Binding-site contacts:
Ligand atom C4 contacts residue CYS189 of chain 1.Q at 4.2 Å (hydrophobic).
Ligand atom C5 contacts residue THR145 of chain 1.Q at 3.7 Å.
Ligand atom C1 contacts residue TRP144 of chain 1.Q at 3.3 Å (hydrophobic).
Ligand atom C10 contacts residue TYR186 of chain 1.Q at 3.9 Å (hydrophobic).
Ligand atom C2 contacts residue CYS189 of chain 1.Q at 4.4 Å (hydrophobic).
Ligand atom C3 contacts residue CYS189 of chain 1.Q at 3.5 Å (hydrophobic).
Ligand atom C4 contacts residue LEU113 of chain 1.R at 3.9 Å (hydrophobic).
Ligand atom C5 contacts residue LEU113 of chain 1.R at 4.2 Å (hydrophobic).
Ligand atom N1 contacts residue THR145 of chain 1.Q at 3.6 Å.
Ligand atom C10 contacts residue TRP144 of chain 1.Q at 3.4 Å (hydrophobic).
Ligand atom C1 contacts residue MET115 of chain 1.R at 3.9 Å (hydrophobic).
Ligand atom C6 contacts residue CYS188 of chain 1.Q at 4.0 Å (hydrophobic).
Ligand atom C4 contacts residue ARG105 of chain 1.R at 4.1 Å.
Ligand atom C1 contacts residue THR145 of chain 1.Q at 4.3 Å.
Ligand atom C8 contacts residue TRP144 of chain 1.Q at 3.6 Å (hydrophobic).
Ligand atom C9 contacts residue TRP144 of chain 1.Q at 3.5 Å (hydrophobic).
Ligand atom N2 contacts residue TYR90 of chain 1.Q at 3.9 Å.
Ligand atom C6 contacts residue TRP144 of chain 1.Q at 3.5 Å (hydrophobic).
Ligand atom C5 contacts residue TRP144 of chain 1.Q at 4.4 Å (hydrophobic).
Ligand atom C5 contacts residue ARG105 of chain 1.R at 4.2 Å.
Ligand atom C7 contacts residue MET115 of chain 1.R at 3.8 Å (hydrophobic).
Ligand atom N1 contacts residue MET115 of chain 1.R at 3.9 Å.
Ligand atom C2 contacts residue MET115 of chain 1.R at 4.1 Å (hydrophobic).
Ligand atom N2 contacts residue TRP144 of chain 1.Q at 2.6 Å (h-bond).
Ligand atom C3 contacts residue TRP144 of chain 1.Q at 3.8 Å (hydrophobic).
Ligand atom C3 contacts residue TYR193 of chain 1.Q at 3.7 Å (hydrophobic).
Ligand atom C6 contacts residue MET115 of chain 1.R at 4.3 Å (hydrophobic).
Ligand atom C10 contacts residue TYR90 of chain 1.Q at 3.5 Å (hydrophobic).
Ligand atom C4 contacts residue TRP144 of chain 1.Q at 4.4 Å (hydrophobic).
Ligand atom C4 contacts residue THR145 of chain 1.Q at 4.3 Å.
Ligand atom C7 contacts residue TRP144 of chain 1.Q at 4.1 Å (hydrophobic).
Ligand atom N1 contacts residue TRP144 of chain 1.Q at 3.9 Å.
Ligand atom C7 contacts residue CYS188 of chain 1.Q at 4.1 Å (hydrophobic).
Ligand atom C3 contacts residue LEU113 of chain 1.R at 4.3 Å (hydrophobic).
Ligand atom C8 contacts residue TRP54 of chain 1.R at 3.9 Å (hydrophobic).
Ligand atom C9 contacts residue TYR90 of chain 1.Q at 3.2 Å (hydrophobic).
Ligand atom C4 contacts residue TYR193 of chain 1.Q at 4.2 Å (hydrophobic).
Ligand atom C2 contacts residue TRP144 of chain 1.Q at 3.2 Å (hydrophobic).
Ligand atom C10 contacts residue TYR193 of chain 1.Q at 3.5 Å (hydrophobic).
Ligand atom C3 contacts residue CYS188 of chain 1.Q at 4.2 Å (hydrophobic).

Sequence of chain 1.R:
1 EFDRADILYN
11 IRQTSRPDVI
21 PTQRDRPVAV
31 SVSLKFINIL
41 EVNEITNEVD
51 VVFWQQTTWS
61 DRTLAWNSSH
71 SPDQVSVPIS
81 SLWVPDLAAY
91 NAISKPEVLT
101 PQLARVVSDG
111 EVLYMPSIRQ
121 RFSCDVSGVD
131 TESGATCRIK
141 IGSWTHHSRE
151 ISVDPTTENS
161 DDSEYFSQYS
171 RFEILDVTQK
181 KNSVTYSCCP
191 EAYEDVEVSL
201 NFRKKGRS

Sequence of chain 1.Q:
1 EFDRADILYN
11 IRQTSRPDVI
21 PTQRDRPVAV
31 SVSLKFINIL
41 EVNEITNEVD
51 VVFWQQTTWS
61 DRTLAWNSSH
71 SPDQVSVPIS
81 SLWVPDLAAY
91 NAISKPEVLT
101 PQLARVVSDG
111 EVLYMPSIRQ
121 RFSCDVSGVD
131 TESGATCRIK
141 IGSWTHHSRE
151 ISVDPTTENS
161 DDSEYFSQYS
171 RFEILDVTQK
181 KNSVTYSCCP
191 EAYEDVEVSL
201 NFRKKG

This protein binds this small molecule.
Small molecule (SMILES): CN1CCC[C@H]1c1cccnc1